Sequence of chain 1.E:
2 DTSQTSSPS

Sequence of chain 1.B:
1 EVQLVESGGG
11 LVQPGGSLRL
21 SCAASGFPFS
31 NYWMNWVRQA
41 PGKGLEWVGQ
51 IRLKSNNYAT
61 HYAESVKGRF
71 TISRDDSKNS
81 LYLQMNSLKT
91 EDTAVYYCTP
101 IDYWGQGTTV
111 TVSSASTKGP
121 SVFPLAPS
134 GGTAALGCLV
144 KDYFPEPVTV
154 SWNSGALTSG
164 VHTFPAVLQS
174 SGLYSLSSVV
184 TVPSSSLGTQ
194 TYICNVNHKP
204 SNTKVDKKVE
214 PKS

Binding-site contacts:
Ligand atom O2 contacts residue ASN31 of chain 1.B at 4.2 Å.
Ligand atom CA contacts residue ZN1 of chain 1.L at 4.4 Å.
Ligand atom O2 contacts residue SER4 of chain 1.E at 4.3 Å.
Ligand atom P contacts residue ZN1 of chain 1.H at 3.6 Å.
Ligand atom O4 contacts residue ZN1 of chain 1.L at 4.3 Å.
Ligand atom CA contacts residue SER10 of chain 1.E at 3.0 Å.
Ligand atom N contacts residue SER10 of chain 1.E at 1.9 Å.
Ligand atom O3 contacts residue ZN1 of chain 1.L at 4.3 Å.
Ligand atom O3 contacts residue ZN1 of chain 1.H at 2.1 Å.
Ligand atom O1 contacts residue ZN1 of chain 1.L at 1.9 Å.
Ligand atom CB contacts residue LEU53 of chain 1.B at 4.0 Å (hydrophobic).
Ligand atom O4 contacts residue SER10 of chain 1.E at 4.4 Å.
Ligand atom O2 contacts residue ZN1 of chain 1.H at 4.2 Å.
Ligand atom P contacts residue ZN1 of chain 1.L at 3.3 Å.
Ligand atom CA contacts residue ASN31 of chain 1.B at 4.3 Å.
Ligand atom CB contacts residue SER10 of chain 1.E at 2.9 Å.
Ligand atom N contacts residue PRO9 of chain 1.E at 4.3 Å.
Ligand atom O2 contacts residue ZN1 of chain 1.L at 3.7 Å.
Ligand atom N contacts residue LEU53 of chain 1.B at 3.5 Å.
Ligand atom CA contacts residue LEU53 of chain 1.B at 4.3 Å (hydrophobic).
Ligand atom O4 contacts residue ZN1 of chain 1.H at 4.3 Å.

The small molecule below binds the protein below.
Small molecule (SMILES): NCCOP(=O)(O)O